A protein and the small-molecule ligand that binds it are described below.
Small molecule (SMILES): CC(=O)N[C@H]1[C@H](O[C@H]2[C@H](O)[C@@H](NC(C)=O)CO[C@@H]2CO)O[C@H](CO)[C@@H](O)[C@@H]1O

Binding-site contacts:
Ligand atom O5 contacts residue ASN343 of chain 1.B at 2.4 Å (h-bond).
Ligand atom O7 contacts residue SER373 of chain 1.B at 4.5 Å.
Ligand atom C8 contacts residue SER371 of chain 1.B at 4.4 Å.
Ligand atom C4 contacts residue ASN343 of chain 1.B at 4.2 Å.
Ligand atom C2 contacts residue ASN343 of chain 1.B at 2.5 Å.
Ligand atom C7 contacts residue ASN343 of chain 1.B at 4.0 Å.
Ligand atom C7 contacts residue GLY339 of chain 1.B at 3.9 Å.
Ligand atom C8 contacts residue PHE342 of chain 1.B at 3.9 Å (hydrophobic).
Ligand atom O7 contacts residue SER371 of chain 1.B at 4.1 Å.
Ligand atom C8 contacts residue GLY339 of chain 1.B at 3.6 Å.
Ligand atom N2 contacts residue PHE342 of chain 1.B at 4.3 Å.
Ligand atom C5 contacts residue ASN343 of chain 1.B at 3.7 Å.
Ligand atom N2 contacts residue GLY339 of chain 1.B at 4.4 Å.
Ligand atom C1 contacts residue ASN343 of chain 1.B at 1.4 Å.
Ligand atom C8 contacts residue SER373 of chain 1.B at 4.2 Å.
Ligand atom C8 contacts residue PHE338 of chain 1.B at 3.9 Å (hydrophobic).
Ligand atom O3 contacts residue TYR489 of chain 1.A at 3.9 Å.
Ligand atom N2 contacts residue ASN343 of chain 1.B at 2.9 Å (h-bond).
Ligand atom C3 contacts residue ASN343 of chain 1.B at 3.8 Å.
Ligand atom O7 contacts residue GLY339 of chain 1.B at 4.3 Å.

Sequence of chain 1.A:
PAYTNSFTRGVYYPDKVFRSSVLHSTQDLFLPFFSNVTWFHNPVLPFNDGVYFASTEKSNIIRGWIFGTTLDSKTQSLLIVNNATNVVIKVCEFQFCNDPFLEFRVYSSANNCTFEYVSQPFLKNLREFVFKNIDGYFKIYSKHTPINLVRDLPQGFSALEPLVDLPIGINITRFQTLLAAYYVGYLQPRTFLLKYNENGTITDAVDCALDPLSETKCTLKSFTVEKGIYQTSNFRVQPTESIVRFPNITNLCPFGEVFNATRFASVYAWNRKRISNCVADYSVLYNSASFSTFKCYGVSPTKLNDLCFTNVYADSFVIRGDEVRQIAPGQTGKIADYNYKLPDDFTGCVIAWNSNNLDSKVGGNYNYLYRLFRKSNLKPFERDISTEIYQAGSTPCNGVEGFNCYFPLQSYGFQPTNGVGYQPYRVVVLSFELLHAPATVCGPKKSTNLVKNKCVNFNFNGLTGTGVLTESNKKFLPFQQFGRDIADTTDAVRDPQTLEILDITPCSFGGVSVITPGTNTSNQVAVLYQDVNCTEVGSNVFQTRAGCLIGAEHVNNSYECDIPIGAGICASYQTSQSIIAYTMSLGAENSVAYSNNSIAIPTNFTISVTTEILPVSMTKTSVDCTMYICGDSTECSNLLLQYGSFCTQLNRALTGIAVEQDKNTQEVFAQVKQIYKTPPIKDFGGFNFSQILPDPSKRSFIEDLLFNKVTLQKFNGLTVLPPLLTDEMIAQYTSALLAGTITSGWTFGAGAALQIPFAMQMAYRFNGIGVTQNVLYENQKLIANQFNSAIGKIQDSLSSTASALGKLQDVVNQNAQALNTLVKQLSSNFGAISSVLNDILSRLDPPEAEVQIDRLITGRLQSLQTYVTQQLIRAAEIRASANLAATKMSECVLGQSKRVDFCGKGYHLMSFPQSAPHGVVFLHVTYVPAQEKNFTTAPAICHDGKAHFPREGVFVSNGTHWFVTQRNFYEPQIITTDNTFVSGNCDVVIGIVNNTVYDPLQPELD

Sequence of chain 1.B:
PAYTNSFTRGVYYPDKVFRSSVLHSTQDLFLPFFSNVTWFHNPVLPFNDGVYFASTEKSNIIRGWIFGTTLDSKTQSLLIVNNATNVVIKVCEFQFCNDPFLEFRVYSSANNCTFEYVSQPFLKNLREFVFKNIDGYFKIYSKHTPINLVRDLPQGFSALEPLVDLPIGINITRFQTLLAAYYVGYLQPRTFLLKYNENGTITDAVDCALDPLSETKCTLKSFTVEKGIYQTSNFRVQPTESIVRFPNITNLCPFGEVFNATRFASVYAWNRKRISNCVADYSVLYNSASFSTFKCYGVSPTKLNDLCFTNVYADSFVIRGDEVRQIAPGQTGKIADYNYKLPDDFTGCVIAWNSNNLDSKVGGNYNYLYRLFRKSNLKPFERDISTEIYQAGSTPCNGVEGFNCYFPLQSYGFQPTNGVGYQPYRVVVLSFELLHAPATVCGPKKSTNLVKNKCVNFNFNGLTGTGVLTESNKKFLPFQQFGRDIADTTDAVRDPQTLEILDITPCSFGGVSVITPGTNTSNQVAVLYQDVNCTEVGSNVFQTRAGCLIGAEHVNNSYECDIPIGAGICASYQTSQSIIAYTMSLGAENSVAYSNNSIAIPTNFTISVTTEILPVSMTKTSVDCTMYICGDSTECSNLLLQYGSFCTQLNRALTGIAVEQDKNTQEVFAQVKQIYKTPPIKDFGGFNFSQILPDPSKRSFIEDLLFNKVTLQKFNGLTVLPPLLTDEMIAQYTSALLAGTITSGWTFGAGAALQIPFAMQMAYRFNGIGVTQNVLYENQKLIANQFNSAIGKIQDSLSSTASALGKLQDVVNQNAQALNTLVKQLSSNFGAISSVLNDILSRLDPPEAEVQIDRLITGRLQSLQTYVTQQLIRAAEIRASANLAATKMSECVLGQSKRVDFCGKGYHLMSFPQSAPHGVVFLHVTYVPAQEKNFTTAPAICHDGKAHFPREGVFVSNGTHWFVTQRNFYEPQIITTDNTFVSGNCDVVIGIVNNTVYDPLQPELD